Sequence of chain 1.F:
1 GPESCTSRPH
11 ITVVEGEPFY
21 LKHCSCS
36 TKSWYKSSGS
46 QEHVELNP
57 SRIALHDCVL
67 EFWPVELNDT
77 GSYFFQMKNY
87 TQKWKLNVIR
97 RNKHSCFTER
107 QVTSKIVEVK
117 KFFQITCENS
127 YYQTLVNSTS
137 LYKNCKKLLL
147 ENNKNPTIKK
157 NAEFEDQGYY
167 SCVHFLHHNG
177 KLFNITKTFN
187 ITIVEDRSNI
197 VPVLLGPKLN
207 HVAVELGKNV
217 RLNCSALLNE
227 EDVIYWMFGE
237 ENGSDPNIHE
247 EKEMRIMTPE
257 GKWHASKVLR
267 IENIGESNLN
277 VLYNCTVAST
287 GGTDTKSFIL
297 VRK

A small-molecule ligand and the protein it binds are described below.
Small molecule (SMILES): CC(=O)N[C@H]1[C@H](O[C@H]2[C@H](O)[C@@H](NC(C)=O)CO[C@@H]2CO)O[C@H](CO)[C@@H](O[C@@H]2O[C@H](CO)[C@@H](O)[C@H](O)[C@@H]2O)[C@@H]1O

Binding-site contacts:
Ligand atom C5 contacts residue THR188 of chain 1.F at 3.7 Å.
Ligand atom C1 contacts residue SER110 of chain 1.F at 3.8 Å.
Ligand atom C2 contacts residue TYR165 of chain 1.F at 3.9 Å (hydrophobic).
Ligand atom O7 contacts residue ASN186 of chain 1.F at 3.7 Å.
Ligand atom C7 contacts residue TYR165 of chain 1.F at 3.6 Å (hydrophobic).
Ligand atom O5 contacts residue ASN186 of chain 1.F at 2.3 Å (h-bond).
Ligand atom O7 contacts residue SER110 of chain 1.F at 4.2 Å.
Ligand atom C6 contacts residue THR188 of chain 1.F at 3.6 Å.
Ligand atom N2 contacts residue ASN186 of chain 1.F at 2.9 Å (h-bond).
Ligand atom C8 contacts residue TYR165 of chain 1.F at 3.4 Å (hydrophobic).
Ligand atom C1 contacts residue ASN186 of chain 1.F at 1.4 Å.
Ligand atom C2 contacts residue ASN186 of chain 1.F at 2.4 Å.
Ligand atom C7 contacts residue VAL108 of chain 1.F at 4.3 Å (hydrophobic).
Ligand atom O6 contacts residue THR188 of chain 1.F at 4.4 Å.
Ligand atom C2 contacts residue SER110 of chain 1.F at 4.1 Å.
Ligand atom C8 contacts residue VAL108 of chain 1.F at 4.5 Å (hydrophobic).
Ligand atom C8 contacts residue GLU105 of chain 1.F at 4.1 Å.
Ligand atom C8 contacts residue THR188 of chain 1.F at 4.3 Å.
Ligand atom O7 contacts residue VAL108 of chain 1.F at 3.9 Å.
Ligand atom O5 contacts residue THR188 of chain 1.F at 3.5 Å (h-bond).
Ligand atom O6 contacts residue ILE112 of chain 1.F at 4.0 Å.
Ligand atom C4 contacts residue ASN186 of chain 1.F at 4.2 Å.
Ligand atom C1 contacts residue TYR165 of chain 1.F at 3.9 Å (hydrophobic).
Ligand atom C5 contacts residue ASN186 of chain 1.F at 3.6 Å.
Ligand atom C3 contacts residue ASN186 of chain 1.F at 3.8 Å.
Ligand atom O5 contacts residue SER110 of chain 1.F at 3.7 Å.
Ligand atom N2 contacts residue TYR165 of chain 1.F at 2.9 Å (h-bond).
Ligand atom C1 contacts residue THR188 of chain 1.F at 4.2 Å.
Ligand atom C3 contacts residue TYR165 of chain 1.F at 4.5 Å (hydrophobic).
Ligand atom O7 contacts residue ASP35 of chain 1.E at 4.1 Å.
Ligand atom C7 contacts residue ASN186 of chain 1.F at 3.5 Å.

Sequence of chain 1.E:
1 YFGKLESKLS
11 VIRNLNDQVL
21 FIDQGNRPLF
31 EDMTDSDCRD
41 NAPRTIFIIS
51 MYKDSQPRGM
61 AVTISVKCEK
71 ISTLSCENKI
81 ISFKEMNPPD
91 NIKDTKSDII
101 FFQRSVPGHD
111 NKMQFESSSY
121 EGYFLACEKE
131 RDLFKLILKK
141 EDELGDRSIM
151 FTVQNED